Binding-site contacts:
Ligand atom CAB contacts residue LEU12 of chain 1.CA at 3.7 Å (hydrophobic).
Ligand atom OAI contacts residue LYS57 of chain 1.CA at 3.3 Å.
Ligand atom CBN contacts residue LYS51 of chain 1.CA at 3.7 Å.
Ligand atom OCB contacts residue LYS51 of chain 1.CA at 3.5 Å (salt-bridge).
Ligand atom OAS contacts residue ARG73 of chain 1.M at 3.8 Å.
Ligand atom CBD contacts residue LEU49 of chain 1.CA at 3.7 Å (hydrophobic).
Ligand atom CAA contacts residue LEU478 of chain 1.N at 3.4 Å (hydrophobic).
Ligand atom CAZ contacts residue PHE45 of chain 1.CA at 3.6 Å (hydrophobic).
Ligand atom OBZ contacts residue LYS51 of chain 1.CA at 2.3 Å (salt-bridge).
Ligand atom OAJ contacts residue LYS51 of chain 1.CA at 3.0 Å (salt-bridge).
Ligand atom CCT contacts residue GLU78 of chain 1.M at 3.4 Å.
Ligand atom C4 contacts residue ARG73 of chain 1.M at 3.8 Å.
Ligand atom CAZ contacts residue LEU12 of chain 1.CA at 3.6 Å (hydrophobic).
Ligand atom CCF contacts residue VAL50 of chain 1.CA at 3.7 Å (hydrophobic).
Ligand atom CAB contacts residue GLY42 of chain 1.CA at 3.4 Å.
Ligand atom OBX contacts residue VAL50 of chain 1.CA at 3.3 Å.
Ligand atom C3 contacts residue ARG73 of chain 1.M at 3.7 Å.
Ligand atom CAB contacts residue PTY1 of chain 1.JB at 3.8 Å.
Ligand atom CCS contacts residue LYS51 of chain 1.CA at 3.5 Å.
Ligand atom CBH contacts residue TYR482 of chain 1.N at 3.7 Å (hydrophobic).
Ligand atom O3 contacts residue TYR482 of chain 1.N at 3.1 Å.
Ligand atom CCJ contacts residue ALA5 of chain 1.CA at 3.6 Å (hydrophobic).
Ligand atom CBR contacts residue ALA5 of chain 1.CA at 3.6 Å (hydrophobic).
Ligand atom CAX contacts residue LEU12 of chain 1.CA at 3.6 Å (hydrophobic).
Ligand atom O6 contacts residue VAL54 of chain 1.CA at 3.6 Å.
Ligand atom CBE contacts residue LEU481 of chain 1.N at 3.8 Å (hydrophobic).
Ligand atom OAS contacts residue GLU78 of chain 1.M at 2.2 Å (salt-bridge).
Ligand atom CAB contacts residue PHE45 of chain 1.CA at 3.5 Å (hydrophobic).
Ligand atom CBR contacts residue VAL50 of chain 1.CA at 3.8 Å (hydrophobic).
Ligand atom OAJ contacts residue VAL54 of chain 1.CA at 3.6 Å.
Ligand atom CCR contacts residue ARG73 of chain 1.M at 3.6 Å.
Ligand atom CCL contacts residue ALA5 of chain 1.CA at 3.6 Å (hydrophobic).
Ligand atom CAW contacts residue LEU478 of chain 1.N at 3.6 Å (hydrophobic).
Ligand atom CAX contacts residue ALA46 of chain 1.CA at 3.6 Å (hydrophobic).
Ligand atom CBB contacts residue LEU12 of chain 1.CA at 3.7 Å (hydrophobic).
Ligand atom OAQ contacts residue GLU78 of chain 1.M at 3.7 Å.
Ligand atom CBQ contacts residue ILE3 of chain 1.CA at 3.7 Å (hydrophobic).
Ligand atom CCD contacts residue LYS51 of chain 1.CA at 3.3 Å.
Ligand atom O3 contacts residue ARG73 of chain 1.M at 3.5 Å (salt-bridge).
Ligand atom OAN contacts residue SER4 of chain 1.CA at 3.7 Å.

Sequence of chain 1.N:
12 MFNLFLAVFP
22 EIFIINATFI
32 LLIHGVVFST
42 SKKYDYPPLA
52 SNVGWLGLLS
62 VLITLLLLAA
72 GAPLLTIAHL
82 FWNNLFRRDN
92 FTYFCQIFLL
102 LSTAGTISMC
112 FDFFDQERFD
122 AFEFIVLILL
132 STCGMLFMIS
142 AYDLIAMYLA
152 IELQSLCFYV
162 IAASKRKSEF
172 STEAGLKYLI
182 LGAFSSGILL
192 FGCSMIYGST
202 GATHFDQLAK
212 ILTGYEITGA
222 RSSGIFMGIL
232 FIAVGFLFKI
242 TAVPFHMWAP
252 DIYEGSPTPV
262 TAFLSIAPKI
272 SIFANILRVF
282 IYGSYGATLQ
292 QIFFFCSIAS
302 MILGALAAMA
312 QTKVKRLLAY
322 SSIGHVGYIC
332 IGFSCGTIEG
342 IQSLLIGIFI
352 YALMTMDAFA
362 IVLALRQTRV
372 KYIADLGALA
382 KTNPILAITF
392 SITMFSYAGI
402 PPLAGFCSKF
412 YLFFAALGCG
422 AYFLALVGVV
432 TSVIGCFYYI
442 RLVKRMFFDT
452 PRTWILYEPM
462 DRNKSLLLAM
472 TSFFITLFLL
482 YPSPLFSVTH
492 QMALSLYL

The small molecule below binds the protein below.
Small molecule (SMILES): CCCCCCCCCCC(CCCCCCCCCC)(CO[C@H]1O[C@@H](CO)[C@H](O[C@@H]2O[C@@H](CO)[C@H](O)[C@@H](O)[C@@H]2O)[C@@H](O)[C@@H]1O)CO[C@H]1O[C@@H](CO)[C@H](O[C@@H]2O[C@@H](CO)[C@H](O)[C@@H](O)[C@@H]2O)[C@@H](O)[C@H]1O

Sequence of chain 1.M:
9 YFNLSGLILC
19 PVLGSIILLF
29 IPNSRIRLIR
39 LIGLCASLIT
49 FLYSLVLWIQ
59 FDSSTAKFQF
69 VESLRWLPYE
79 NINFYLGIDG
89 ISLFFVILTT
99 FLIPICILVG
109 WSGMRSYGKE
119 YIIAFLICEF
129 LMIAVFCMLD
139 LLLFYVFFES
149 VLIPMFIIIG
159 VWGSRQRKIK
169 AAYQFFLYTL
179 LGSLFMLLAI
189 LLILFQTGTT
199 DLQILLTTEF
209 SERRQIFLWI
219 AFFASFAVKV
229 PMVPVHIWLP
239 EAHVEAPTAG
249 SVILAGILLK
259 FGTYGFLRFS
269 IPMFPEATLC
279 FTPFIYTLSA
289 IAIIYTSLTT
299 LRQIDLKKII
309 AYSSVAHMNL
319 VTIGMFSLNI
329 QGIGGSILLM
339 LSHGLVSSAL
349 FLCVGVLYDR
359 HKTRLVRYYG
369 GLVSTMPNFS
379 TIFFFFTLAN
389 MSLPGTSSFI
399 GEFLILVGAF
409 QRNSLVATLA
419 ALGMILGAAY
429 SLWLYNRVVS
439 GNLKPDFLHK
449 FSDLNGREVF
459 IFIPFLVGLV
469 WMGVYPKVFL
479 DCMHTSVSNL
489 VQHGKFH

Sequence of chain 1.CA:
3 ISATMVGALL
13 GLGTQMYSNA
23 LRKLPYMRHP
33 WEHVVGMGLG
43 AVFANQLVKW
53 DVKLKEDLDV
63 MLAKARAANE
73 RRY